Sequence of chain 1.A:
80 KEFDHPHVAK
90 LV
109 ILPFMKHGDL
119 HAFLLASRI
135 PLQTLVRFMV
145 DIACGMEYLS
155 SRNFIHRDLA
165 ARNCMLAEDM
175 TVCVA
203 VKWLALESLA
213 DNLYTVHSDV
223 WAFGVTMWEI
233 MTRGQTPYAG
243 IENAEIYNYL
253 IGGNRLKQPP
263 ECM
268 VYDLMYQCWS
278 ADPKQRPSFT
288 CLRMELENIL

This small molecule binds to this protein.
Small molecule (SMILES): COc1ccccc1CNc1ncc(C(=O)NCCCN2CCCC2=O)c(NC2CCCC2)n1

Binding-site contacts:
Ligand atom C27 contacts residue ALA88 of chain 1.A at 3.8 Å (hydrophobic).
Ligand atom C16 contacts residue PRO111 of chain 1.A at 3.6 Å (hydrophobic).
Ligand atom C7 contacts residue PRO111 of chain 1.A at 3.8 Å (hydrophobic).
Ligand atom C22 contacts residue LEU110 of chain 1.A at 2.8 Å (hydrophobic).
Ligand atom N3 contacts residue MET169 of chain 1.A at 3.2 Å.
Ligand atom C19 contacts residue GLY116 of chain 1.A at 3.3 Å.
Ligand atom O33 contacts residue HIS115 of chain 1.A at 3.8 Å.
Ligand atom N9 contacts residue PHE112 of chain 1.A at 3.5 Å.
Ligand atom C25 contacts residue ALA179 of chain 1.A at 3.4 Å (hydrophobic).
Ligand atom C7 contacts residue MET113 of chain 1.A at 3.8 Å (hydrophobic).
Ligand atom C23 contacts residue LEU110 of chain 1.A at 3.5 Å (hydrophobic).
Ligand atom C14 contacts residue MET169 of chain 1.A at 3.3 Å (hydrophobic).
Ligand atom C17 contacts residue ASP117 of chain 1.A at 3.8 Å.
Ligand atom C5 contacts residue PHE112 of chain 1.A at 3.6 Å (hydrophobic).
Ligand atom C23 contacts residue PRO111 of chain 1.A at 3.1 Å (hydrophobic).
Ligand atom C30 contacts residue ALA179 of chain 1.A at 3.4 Å (hydrophobic).
Ligand atom N9 contacts residue PRO111 of chain 1.A at 3.9 Å.
Ligand atom C30 contacts residue ALA88 of chain 1.A at 3.5 Å (hydrophobic).
Ligand atom C20 contacts residue MET169 of chain 1.A at 3.7 Å (hydrophobic).
Ligand atom C18 contacts residue ASP117 of chain 1.A at 3.3 Å.
Ligand atom C5 contacts residue MET113 of chain 1.A at 3.2 Å (hydrophobic).
Ligand atom N12 contacts residue PRO111 of chain 1.A at 2.8 Å (h-bond).
Ligand atom C30 contacts residue MET169 of chain 1.A at 3.8 Å (hydrophobic).
Ligand atom C6 contacts residue MET113 of chain 1.A at 3.8 Å (hydrophobic).
Ligand atom C20 contacts residue LEU110 of chain 1.A at 3.2 Å (hydrophobic).
Ligand atom N9 contacts residue MET113 of chain 1.A at 2.8 Å (h-bond).
Ligand atom C15 contacts residue LYS114 of chain 1.A at 3.6 Å.
Ligand atom C19 contacts residue HIS115 of chain 1.A at 3.9 Å.
Ligand atom C19 contacts residue LYS114 of chain 1.A at 3.7 Å.
Ligand atom C23 contacts residue MET113 of chain 1.A at 3.6 Å (hydrophobic).
Ligand atom C2 contacts residue MET113 of chain 1.A at 3.7 Å (hydrophobic).
Ligand atom C16 contacts residue LEU110 of chain 1.A at 3.8 Å (hydrophobic).
Ligand atom C20 contacts residue PRO111 of chain 1.A at 3.8 Å (hydrophobic).
Ligand atom C30 contacts residue LEU110 of chain 1.A at 3.9 Å (hydrophobic).
Ligand atom O33 contacts residue LYS114 of chain 1.A at 3.5 Å (salt-bridge).
Ligand atom C1 contacts residue MET169 of chain 1.A at 3.6 Å (hydrophobic).
Ligand atom N10 contacts residue MET113 of chain 1.A at 3.1 Å (h-bond).
Ligand atom C7 contacts residue MET169 of chain 1.A at 3.6 Å (hydrophobic).
Ligand atom O26 contacts residue LEU110 of chain 1.A at 2.9 Å.
Ligand atom C25 contacts residue LEU110 of chain 1.A at 3.2 Å (hydrophobic).